Sequence of chain 1.A:
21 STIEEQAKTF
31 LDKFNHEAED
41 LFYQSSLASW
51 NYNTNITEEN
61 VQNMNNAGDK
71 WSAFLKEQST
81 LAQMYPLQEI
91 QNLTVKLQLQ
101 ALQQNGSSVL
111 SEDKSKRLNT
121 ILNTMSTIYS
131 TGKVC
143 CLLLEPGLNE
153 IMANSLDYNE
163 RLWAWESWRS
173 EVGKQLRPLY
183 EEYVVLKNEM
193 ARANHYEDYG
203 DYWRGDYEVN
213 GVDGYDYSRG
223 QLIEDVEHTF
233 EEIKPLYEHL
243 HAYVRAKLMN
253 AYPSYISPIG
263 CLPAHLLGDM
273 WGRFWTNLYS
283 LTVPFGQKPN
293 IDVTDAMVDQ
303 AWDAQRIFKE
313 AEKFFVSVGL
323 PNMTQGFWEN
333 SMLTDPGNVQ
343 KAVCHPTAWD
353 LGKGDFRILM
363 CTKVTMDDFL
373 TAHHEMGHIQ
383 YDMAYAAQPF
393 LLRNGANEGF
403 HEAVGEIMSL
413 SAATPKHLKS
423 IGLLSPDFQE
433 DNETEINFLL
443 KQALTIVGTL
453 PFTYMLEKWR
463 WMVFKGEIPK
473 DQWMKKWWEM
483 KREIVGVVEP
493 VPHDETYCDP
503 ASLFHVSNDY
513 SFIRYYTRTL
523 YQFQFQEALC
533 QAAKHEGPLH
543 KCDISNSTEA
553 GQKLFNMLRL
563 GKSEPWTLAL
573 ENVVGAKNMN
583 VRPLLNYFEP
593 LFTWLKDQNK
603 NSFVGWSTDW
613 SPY

Binding-site contacts:
Ligand atom C6 contacts residue PHE287 of chain 1.A at 3.7 Å (hydrophobic).
Ligand atom C1 contacts residue ASN434 of chain 1.A at 1.4 Å.
Ligand atom C5 contacts residue ASN434 of chain 1.A at 3.7 Å.
Ligand atom C4 contacts residue ASN434 of chain 1.A at 4.2 Å.
Ligand atom N2 contacts residue ASN434 of chain 1.A at 2.9 Å (h-bond).
Ligand atom C3 contacts residue ASN434 of chain 1.A at 3.8 Å.
Ligand atom O7 contacts residue ASN434 of chain 1.A at 3.8 Å.
Ligand atom C2 contacts residue ASN434 of chain 1.A at 2.5 Å.
Ligand atom O5 contacts residue ASN434 of chain 1.A at 2.4 Å (h-bond).
Ligand atom O6 contacts residue PHE287 of chain 1.A at 4.2 Å.
Ligand atom C7 contacts residue ASN434 of chain 1.A at 3.5 Å.

A small-molecule ligand and the protein it binds are described below.
Small molecule (SMILES): CC(=O)N[C@@H]1[C@@H](O)[C@H](O)[C@@H](CO)O[C@H]1O